Sequence of chain 1.S:
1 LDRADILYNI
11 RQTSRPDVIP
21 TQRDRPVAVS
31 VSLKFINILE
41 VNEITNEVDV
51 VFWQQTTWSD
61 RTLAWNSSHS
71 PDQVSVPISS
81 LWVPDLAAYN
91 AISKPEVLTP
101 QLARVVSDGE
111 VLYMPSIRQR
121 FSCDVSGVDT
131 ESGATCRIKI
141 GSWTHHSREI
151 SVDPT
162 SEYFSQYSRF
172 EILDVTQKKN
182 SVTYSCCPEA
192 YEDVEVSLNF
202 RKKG

A protein and the small-molecule ligand that binds it are described below.
Small molecule (SMILES): C[C@H](CCOC(=O)N(C)C)N(C)C

Binding-site contacts:
Ligand atom C11 contacts residue TYR185 of chain 1.R at 3.8 Å (hydrophobic).
Ligand atom N5 contacts residue TRP143 of chain 1.R at 3.7 Å.
Ligand atom C4 contacts residue TYR192 of chain 1.R at 3.7 Å (hydrophobic).
Ligand atom C4 contacts residue CYS188 of chain 1.R at 4.5 Å (hydrophobic).
Ligand atom C10 contacts residue SER142 of chain 1.R at 3.6 Å.
Ligand atom C8 contacts residue TRP143 of chain 1.R at 3.8 Å (hydrophobic).
Ligand atom C12 contacts residue THR144 of chain 1.R at 3.7 Å.
Ligand atom C12 contacts residue LEU112 of chain 1.S at 4.0 Å (hydrophobic).
Ligand atom C10 contacts residue TYR89 of chain 1.R at 2.7 Å (hydrophobic).
Ligand atom C13 contacts residue CYS188 of chain 1.R at 3.7 Å (hydrophobic).
Ligand atom C4 contacts residue TRP143 of chain 1.R at 3.7 Å (hydrophobic).
Ligand atom N1 contacts residue TYR89 of chain 1.R at 4.0 Å.
Ligand atom O3 contacts residue TRP143 of chain 1.R at 3.1 Å (h-bond).
Ligand atom C13 contacts residue THR144 of chain 1.R at 4.2 Å.
Ligand atom C8 contacts residue MET114 of chain 1.S at 3.9 Å (hydrophobic).
Ligand atom C4 contacts residue CYS187 of chain 1.R at 4.2 Å (hydrophobic).
Ligand atom C7 contacts residue TYR89 of chain 1.R at 4.4 Å (hydrophobic).
Ligand atom C12 contacts residue ARG104 of chain 1.S at 3.2 Å.
Ligand atom C10 contacts residue TYR185 of chain 1.R at 4.3 Å (hydrophobic).
Ligand atom O6 contacts residue THR144 of chain 1.R at 3.6 Å.
Ligand atom C10 contacts residue TRP143 of chain 1.R at 3.4 Å (hydrophobic).
Ligand atom C11 contacts residue TRP53 of chain 1.S at 3.7 Å (hydrophobic).
Ligand atom C9 contacts residue TRP143 of chain 1.R at 3.3 Å (hydrophobic).
Ligand atom O3 contacts residue MET114 of chain 1.S at 4.2 Å.
Ligand atom N5 contacts residue THR144 of chain 1.R at 3.9 Å.
Ligand atom O6 contacts residue TRP143 of chain 1.R at 3.5 Å.
Ligand atom C4 contacts residue TYR185 of chain 1.R at 4.3 Å (hydrophobic).
Ligand atom N5 contacts residue LEU112 of chain 1.S at 4.0 Å.
Ligand atom C2 contacts residue MET114 of chain 1.S at 4.0 Å (hydrophobic).
Ligand atom N1 contacts residue TRP143 of chain 1.R at 3.0 Å (h-bond).
Ligand atom C9 contacts residue THR144 of chain 1.R at 3.9 Å.
Ligand atom C13 contacts residue TYR192 of chain 1.R at 3.5 Å (hydrophobic).
Ligand atom C13 contacts residue LEU112 of chain 1.S at 4.0 Å (hydrophobic).
Ligand atom O6 contacts residue MET114 of chain 1.S at 3.6 Å.
Ligand atom C13 contacts residue TRP143 of chain 1.R at 3.9 Å (hydrophobic).
Ligand atom C7 contacts residue TRP143 of chain 1.R at 3.9 Å (hydrophobic).
Ligand atom C11 contacts residue TYR89 of chain 1.R at 4.0 Å (hydrophobic).
Ligand atom C9 contacts residue MET114 of chain 1.S at 4.1 Å (hydrophobic).
Ligand atom C2 contacts residue TRP143 of chain 1.R at 3.3 Å (hydrophobic).
Ligand atom C10 contacts residue TYR192 of chain 1.R at 3.9 Å (hydrophobic).

Sequence of chain 1.R:
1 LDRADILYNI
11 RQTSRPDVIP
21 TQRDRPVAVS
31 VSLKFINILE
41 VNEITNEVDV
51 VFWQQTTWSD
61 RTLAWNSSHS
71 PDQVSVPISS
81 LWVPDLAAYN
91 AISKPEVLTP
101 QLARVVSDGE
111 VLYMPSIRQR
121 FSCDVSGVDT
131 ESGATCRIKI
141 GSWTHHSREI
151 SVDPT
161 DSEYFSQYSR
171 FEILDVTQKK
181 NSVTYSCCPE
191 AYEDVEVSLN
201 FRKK